The small molecule below binds the protein below.
Small molecule (SMILES): C[C@H](NC(=O)[C@@H](c1cccnc1)N(C(=O)CCl)c1ccc(-c2ccccc2)cc1)c1ccccc1

Sequence of chain 1.A:
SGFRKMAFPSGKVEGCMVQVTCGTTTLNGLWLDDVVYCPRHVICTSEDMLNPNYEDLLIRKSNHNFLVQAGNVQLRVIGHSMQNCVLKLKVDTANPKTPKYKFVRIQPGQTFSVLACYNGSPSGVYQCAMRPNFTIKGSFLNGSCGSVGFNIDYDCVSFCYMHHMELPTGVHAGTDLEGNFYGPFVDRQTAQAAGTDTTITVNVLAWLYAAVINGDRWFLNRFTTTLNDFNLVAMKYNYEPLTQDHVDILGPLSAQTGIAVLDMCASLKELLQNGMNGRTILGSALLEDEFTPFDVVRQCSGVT

Binding-site contacts:
Ligand atom C20 contacts residue GLU166 of chain 1.A at 3.6 Å.
Ligand atom C18 contacts residue HIS163 of chain 1.A at 3.6 Å.
Ligand atom C34 contacts residue CYS145 of chain 1.A at 1.8 Å (hydrophobic).
Ligand atom C04 contacts residue CYS145 of chain 1.A at 3.8 Å (hydrophobic).
Ligand atom N03 contacts residue CYS145 of chain 1.A at 3.6 Å (h-bond).
Ligand atom C18 contacts residue GLU166 of chain 1.A at 3.8 Å.
Ligand atom C05 contacts residue CYS145 of chain 1.A at 3.6 Å (hydrophobic).
Ligand atom C21 contacts residue ASN142 of chain 1.A at 3.8 Å.
Ligand atom O01 contacts residue ASN142 of chain 1.A at 3.1 Å.
Ligand atom C12 contacts residue ASP187 of chain 1.A at 3.4 Å.
Ligand atom C10 contacts residue MET49 of chain 1.A at 3.5 Å (hydrophobic).
Ligand atom CL35 contacts residue GLY143 of chain 1.A at 3.3 Å.
Ligand atom C05 contacts residue HIS164 of chain 1.A at 3.2 Å.
Ligand atom C11 contacts residue TYR54 of chain 1.A at 3.7 Å (hydrophobic).
Ligand atom C26 contacts residue GLU166 of chain 1.A at 3.8 Å.
Ligand atom CL35 contacts residue CYS145 of chain 1.A at 2.9 Å.
Ligand atom C20 contacts residue SER144 of chain 1.A at 3.6 Å.
Ligand atom C06 contacts residue HIS41 of chain 1.A at 3.6 Å.
Ligand atom C08 contacts residue HIS41 of chain 1.A at 3.8 Å.
Ligand atom CL35 contacts residue SER144 of chain 1.A at 3.8 Å.
Ligand atom C21 contacts residue LEU141 of chain 1.A at 3.5 Å (hydrophobic).
Ligand atom C20 contacts residue HIS163 of chain 1.A at 3.8 Å.
Ligand atom N19 contacts residue HIS163 of chain 1.A at 2.8 Å (h-bond).
Ligand atom C10 contacts residue CYS44 of chain 1.A at 3.5 Å (hydrophobic).
Ligand atom C20 contacts residue LEU141 of chain 1.A at 3.4 Å (hydrophobic).
Ligand atom O33 contacts residue MET165 of chain 1.A at 3.3 Å.
Ligand atom C13 contacts residue HIS41 of chain 1.A at 3.8 Å.
Ligand atom N19 contacts residue LEU141 of chain 1.A at 3.8 Å.
Ligand atom C25 contacts residue GLU166 of chain 1.A at 3.6 Å.
Ligand atom O33 contacts residue GLU166 of chain 1.A at 2.8 Å (salt-bridge).
Ligand atom C20 contacts residue PHE140 of chain 1.A at 3.3 Å (hydrophobic).
Ligand atom O01 contacts residue GLY143 of chain 1.A at 2.9 Å (h-bond).
Ligand atom C12 contacts residue HIS41 of chain 1.A at 3.8 Å.
Ligand atom C02 contacts residue CYS145 of chain 1.A at 3.1 Å (hydrophobic).
Ligand atom N19 contacts residue SER144 of chain 1.A at 3.2 Å (h-bond).
Ligand atom C30 contacts residue GLN189 of chain 1.A at 3.8 Å.
Ligand atom C06 contacts residue HIS164 of chain 1.A at 3.6 Å.
Ligand atom C21 contacts residue GLU166 of chain 1.A at 3.5 Å.
Ligand atom C12 contacts residue TYR54 of chain 1.A at 3.6 Å (hydrophobic).
Ligand atom C21 contacts residue PHE140 of chain 1.A at 3.7 Å (hydrophobic).